Sequence of chain 2.C:
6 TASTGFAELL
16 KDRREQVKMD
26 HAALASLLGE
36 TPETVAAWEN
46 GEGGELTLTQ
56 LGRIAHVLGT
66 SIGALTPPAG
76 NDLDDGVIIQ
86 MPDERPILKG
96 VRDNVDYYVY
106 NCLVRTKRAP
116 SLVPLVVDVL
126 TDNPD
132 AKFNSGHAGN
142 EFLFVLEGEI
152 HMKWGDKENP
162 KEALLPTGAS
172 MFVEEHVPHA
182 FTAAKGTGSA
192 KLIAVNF

A small-molecule ligand and the protein it binds are described below.
Small molecule (SMILES): C[C@H](O)CP(=O)(O)O

Binding-site contacts:
Ligand atom P1 contacts residue FE21 of chain 3.H at 3.2 Å.
Ligand atom O13 contacts residue FE21 of chain 3.H at 3.9 Å.
Ligand atom O15 contacts residue TYR105 of chain 3.C at 2.9 Å (h-bond).
Ligand atom C2 contacts residue TYR103 of chain 3.C at 3.8 Å (hydrophobic).
Ligand atom P1 contacts residue TYR103 of chain 3.C at 4.2 Å.
Ligand atom O6 contacts residue GLU142 of chain 3.C at 2.8 Å (salt-bridge).
Ligand atom C1 contacts residue GLU142 of chain 3.C at 3.8 Å.
Ligand atom C1 contacts residue PHE182 of chain 3.C at 3.8 Å (hydrophobic).
Ligand atom P1 contacts residue LYS23 of chain 2.C at 3.9 Å.
Ligand atom C2 contacts residue TYR105 of chain 3.C at 3.8 Å (hydrophobic).
Ligand atom O13 contacts residue TYR105 of chain 3.C at 4.2 Å.
Ligand atom C1 contacts residue VAL122 of chain 3.C at 4.3 Å (hydrophobic).
Ligand atom C3 contacts residue PHE182 of chain 3.C at 3.9 Å (hydrophobic).
Ligand atom O14 contacts residue ASN135 of chain 3.C at 3.5 Å (h-bond).
Ligand atom C3 contacts residue GLU142 of chain 3.C at 3.9 Å.
Ligand atom C3 contacts residue HIS180 of chain 3.C at 4.4 Å.
Ligand atom P1 contacts residue TYR105 of chain 3.C at 3.8 Å.
Ligand atom O13 contacts residue ARG97 of chain 3.C at 3.3 Å (salt-bridge).
Ligand atom O15 contacts residue LYS23 of chain 2.C at 2.7 Å (salt-bridge).
Ligand atom O14 contacts residue FE21 of chain 3.H at 1.9 Å.
Ligand atom C3 contacts residue TYR103 of chain 3.C at 4.2 Å (hydrophobic).
Ligand atom O13 contacts residue ASN135 of chain 3.C at 2.9 Å (h-bond).
Ligand atom C1 contacts residue TYR103 of chain 3.C at 4.4 Å (hydrophobic).
Ligand atom C1 contacts residue LEU144 of chain 3.C at 4.3 Å (hydrophobic).
Ligand atom O14 contacts residue LYS23 of chain 2.C at 3.7 Å.
Ligand atom O13 contacts residue TYR103 of chain 3.C at 3.6 Å.
Ligand atom O6 contacts residue PHE182 of chain 3.C at 3.7 Å.
Ligand atom O15 contacts residue FE21 of chain 3.H at 4.2 Å.
Ligand atom C1 contacts residue FE21 of chain 3.H at 4.3 Å.
Ligand atom C1 contacts residue LEU193 of chain 3.C at 4.2 Å (hydrophobic).
Ligand atom O6 contacts residue FE21 of chain 3.H at 2.4 Å.
Ligand atom P1 contacts residue ASN135 of chain 3.C at 3.8 Å.
Ligand atom O6 contacts residue HIS180 of chain 3.C at 3.6 Å (h-bond).
Ligand atom O14 contacts residue GLU142 of chain 3.C at 3.9 Å.
Ligand atom O6 contacts residue LEU144 of chain 3.C at 4.3 Å.
Ligand atom C3 contacts residue FE21 of chain 3.H at 3.5 Å.
Ligand atom C2 contacts residue FE21 of chain 3.H at 3.6 Å.
Ligand atom O13 contacts residue HIS180 of chain 3.C at 4.4 Å.
Ligand atom O14 contacts residue HIS138 of chain 3.C at 3.1 Å (h-bond).
Ligand atom O14 contacts residue HIS180 of chain 3.C at 3.5 Å (h-bond).

Sequence of chain 3.C:
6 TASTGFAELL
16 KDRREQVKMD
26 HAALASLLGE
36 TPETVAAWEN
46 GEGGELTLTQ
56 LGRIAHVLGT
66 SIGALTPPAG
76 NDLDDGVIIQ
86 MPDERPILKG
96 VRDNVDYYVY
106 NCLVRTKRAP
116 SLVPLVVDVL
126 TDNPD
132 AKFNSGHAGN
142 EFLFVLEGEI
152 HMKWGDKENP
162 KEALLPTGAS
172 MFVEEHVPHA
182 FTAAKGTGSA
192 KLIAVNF